Sequence of chain 1.B:
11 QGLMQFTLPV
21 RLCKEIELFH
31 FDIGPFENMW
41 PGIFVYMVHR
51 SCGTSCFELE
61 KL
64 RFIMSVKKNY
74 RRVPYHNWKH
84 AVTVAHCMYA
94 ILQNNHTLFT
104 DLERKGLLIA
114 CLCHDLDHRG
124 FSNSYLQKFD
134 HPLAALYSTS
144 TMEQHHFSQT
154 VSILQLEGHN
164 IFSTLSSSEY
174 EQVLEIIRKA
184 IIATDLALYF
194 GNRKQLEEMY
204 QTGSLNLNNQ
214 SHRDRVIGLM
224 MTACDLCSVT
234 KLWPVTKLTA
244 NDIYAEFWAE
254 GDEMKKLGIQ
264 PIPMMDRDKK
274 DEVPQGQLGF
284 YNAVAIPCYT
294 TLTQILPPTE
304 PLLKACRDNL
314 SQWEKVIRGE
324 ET

A protein and the small-molecule ligand that binds it are described below.
Small molecule (SMILES): Cc1ncc(C)n2nc(CCc3nc(C4CCCC4)cn3C)nc12

Binding-site contacts:
Ligand atom C22 contacts residue GLU275 of chain 1.B at 3.6 Å.
Ligand atom C13 contacts residue GLY279 of chain 1.B at 3.4 Å.
Ligand atom N1 contacts residue PHE283 of chain 1.B at 3.7 Å.
Ligand atom C22 contacts residue LYS272 of chain 1.B at 3.4 Å.
Ligand atom N11 contacts residue PHE283 of chain 1.B at 3.8 Å.
Ligand atom N9 contacts residue PHE250 of chain 1.B at 3.7 Å.
Ligand atom C13 contacts residue GLN280 of chain 1.B at 3.6 Å.
Ligand atom N15 contacts residue GLY279 of chain 1.B at 3.7 Å.
Ligand atom C13 contacts residue PHE283 of chain 1.B at 3.7 Å (hydrophobic).
Ligand atom C7 contacts residue PHE283 of chain 1.B at 3.6 Å (hydrophobic).
Ligand atom C16 contacts residue MET267 of chain 1.B at 3.7 Å (hydrophobic).
Ligand atom C14 contacts residue GLY279 of chain 1.B at 3.4 Å.
Ligand atom C4 contacts residue ILE246 of chain 1.B at 3.8 Å (hydrophobic).
Ligand atom C13 contacts residue TYR247 of chain 1.B at 3.4 Å (hydrophobic).
Ligand atom N18 contacts residue GLY279 of chain 1.B at 3.6 Å.
Ligand atom C14 contacts residue TYR247 of chain 1.B at 3.3 Å (hydrophobic).
Ligand atom C24 contacts residue PRO266 of chain 1.B at 3.8 Å (hydrophobic).
Ligand atom C20 contacts residue MET267 of chain 1.B at 3.5 Å (hydrophobic).
Ligand atom C21 contacts residue VAL276 of chain 1.B at 3.6 Å (hydrophobic).
Ligand atom C17 contacts residue TYR247 of chain 1.B at 3.8 Å (hydrophobic).
Ligand atom N1 contacts residue ILE246 of chain 1.B at 3.6 Å.
Ligand atom C21 contacts residue GLU275 of chain 1.B at 3.4 Å.
Ligand atom C23 contacts residue GLU275 of chain 1.B at 3.6 Å.
Ligand atom N8 contacts residue PHE283 of chain 1.B at 3.4 Å.
Ligand atom C12 contacts residue PHE250 of chain 1.B at 3.8 Å (hydrophobic).
Ligand atom C10 contacts residue PHE283 of chain 1.B at 3.8 Å (hydrophobic).
Ligand atom C10 contacts residue PHE250 of chain 1.B at 3.8 Å (hydrophobic).
Ligand atom C17 contacts residue GLY279 of chain 1.B at 3.5 Å.
Ligand atom C4 contacts residue PHE283 of chain 1.B at 3.5 Å (hydrophobic).
Ligand atom C23 contacts residue PRO266 of chain 1.B at 3.6 Å (hydrophobic).
Ligand atom C2 contacts residue LEU229 of chain 1.B at 3.6 Å (hydrophobic).
Ligand atom N18 contacts residue TYR247 of chain 1.B at 2.6 Å (h-bond).
Ligand atom N11 contacts residue GLN280 of chain 1.B at 3.0 Å (h-bond).
Ligand atom C17 contacts residue MET267 of chain 1.B at 3.8 Å (hydrophobic).
Ligand atom C3 contacts residue PHE283 of chain 1.B at 3.4 Å (hydrophobic).
Ligand atom C5 contacts residue VAL232 of chain 1.B at 3.6 Å (hydrophobic).
Ligand atom C12 contacts residue MET267 of chain 1.B at 3.7 Å (hydrophobic).
Ligand atom C5 contacts residue GLN280 of chain 1.B at 3.4 Å.
Ligand atom N9 contacts residue PHE283 of chain 1.B at 3.6 Å.
Ligand atom C2 contacts residue PHE283 of chain 1.B at 3.7 Å (hydrophobic).